Binding-site contacts:
Ligand atom C5 contacts residue LYS606 of chain 1.A at 4.1 Å.
Ligand atom C7 contacts residue ASN528 of chain 1.A at 3.3 Å.
Ligand atom C1 contacts residue ASN528 of chain 1.A at 1.4 Å.
Ligand atom C8 contacts residue ALA653 of chain 1.A at 4.2 Å (hydrophobic).
Ligand atom C7 contacts residue ARG654 of chain 1.A at 4.5 Å.
Ligand atom O5 contacts residue GLY607 of chain 1.A at 3.7 Å.
Ligand atom C1 contacts residue GLY607 of chain 1.A at 4.3 Å.
Ligand atom C1 contacts residue LYS606 of chain 1.A at 4.4 Å.
Ligand atom C8 contacts residue ARG654 of chain 1.A at 3.1 Å.
Ligand atom N2 contacts residue ASN528 of chain 1.A at 3.0 Å (h-bond).
Ligand atom O7 contacts residue ALA653 of chain 1.A at 3.5 Å.
Ligand atom C5 contacts residue GLY607 of chain 1.A at 3.9 Å.
Ligand atom C7 contacts residue ALA653 of chain 1.A at 4.2 Å (hydrophobic).
Ligand atom C8 contacts residue TYR627 of chain 1.A at 4.4 Å (hydrophobic).
Ligand atom N2 contacts residue THR527 of chain 1.A at 3.9 Å.
Ligand atom O5 contacts residue LYS606 of chain 1.A at 3.4 Å (salt-bridge).
Ligand atom C8 contacts residue THR527 of chain 1.A at 3.7 Å.
Ligand atom C6 contacts residue GLY607 of chain 1.A at 3.7 Å.
Ligand atom C6 contacts residue LYS606 of chain 1.A at 3.8 Å.
Ligand atom N2 contacts residue TYR627 of chain 1.A at 4.4 Å.
Ligand atom C7 contacts residue TYR627 of chain 1.A at 4.4 Å (hydrophobic).
Ligand atom C5 contacts residue TYR627 of chain 1.A at 3.6 Å (hydrophobic).
Ligand atom C1 contacts residue TYR627 of chain 1.A at 3.9 Å (hydrophobic).
Ligand atom C8 contacts residue TYR608 of chain 1.A at 3.8 Å (hydrophobic).
Ligand atom C3 contacts residue TYR627 of chain 1.A at 3.5 Å (hydrophobic).
Ligand atom C4 contacts residue ASN528 of chain 1.A at 4.2 Å.
Ligand atom C8 contacts residue ASN528 of chain 1.A at 4.5 Å.
Ligand atom C4 contacts residue TYR627 of chain 1.A at 4.0 Å (hydrophobic).
Ligand atom O7 contacts residue TYR627 of chain 1.A at 3.9 Å.
Ligand atom C2 contacts residue TYR627 of chain 1.A at 4.2 Å (hydrophobic).
Ligand atom C2 contacts residue ASN528 of chain 1.A at 2.5 Å.
Ligand atom C7 contacts residue THR527 of chain 1.A at 4.0 Å.
Ligand atom C3 contacts residue ASN528 of chain 1.A at 3.8 Å.
Ligand atom C4 contacts residue LYS606 of chain 1.A at 4.5 Å.
Ligand atom O7 contacts residue ASN528 of chain 1.A at 3.1 Å (h-bond).
Ligand atom O6 contacts residue LYS606 of chain 1.A at 2.7 Å (salt-bridge).
Ligand atom O5 contacts residue ASN528 of chain 1.A at 2.4 Å (h-bond).
Ligand atom C5 contacts residue ASN528 of chain 1.A at 3.6 Å.
Ligand atom O5 contacts residue TYR627 of chain 1.A at 4.3 Å.
Ligand atom O4 contacts residue TYR627 of chain 1.A at 4.0 Å.

The protein below binds the small molecule below.
Small molecule (SMILES): CC(=O)N[C@H]1[C@H](O[C@H]2[C@H](O)[C@@H](NC(C)=O)CO[C@@H]2CO)O[C@H](CO)[C@@H](O)[C@@H]1O

Sequence of chain 1.A:
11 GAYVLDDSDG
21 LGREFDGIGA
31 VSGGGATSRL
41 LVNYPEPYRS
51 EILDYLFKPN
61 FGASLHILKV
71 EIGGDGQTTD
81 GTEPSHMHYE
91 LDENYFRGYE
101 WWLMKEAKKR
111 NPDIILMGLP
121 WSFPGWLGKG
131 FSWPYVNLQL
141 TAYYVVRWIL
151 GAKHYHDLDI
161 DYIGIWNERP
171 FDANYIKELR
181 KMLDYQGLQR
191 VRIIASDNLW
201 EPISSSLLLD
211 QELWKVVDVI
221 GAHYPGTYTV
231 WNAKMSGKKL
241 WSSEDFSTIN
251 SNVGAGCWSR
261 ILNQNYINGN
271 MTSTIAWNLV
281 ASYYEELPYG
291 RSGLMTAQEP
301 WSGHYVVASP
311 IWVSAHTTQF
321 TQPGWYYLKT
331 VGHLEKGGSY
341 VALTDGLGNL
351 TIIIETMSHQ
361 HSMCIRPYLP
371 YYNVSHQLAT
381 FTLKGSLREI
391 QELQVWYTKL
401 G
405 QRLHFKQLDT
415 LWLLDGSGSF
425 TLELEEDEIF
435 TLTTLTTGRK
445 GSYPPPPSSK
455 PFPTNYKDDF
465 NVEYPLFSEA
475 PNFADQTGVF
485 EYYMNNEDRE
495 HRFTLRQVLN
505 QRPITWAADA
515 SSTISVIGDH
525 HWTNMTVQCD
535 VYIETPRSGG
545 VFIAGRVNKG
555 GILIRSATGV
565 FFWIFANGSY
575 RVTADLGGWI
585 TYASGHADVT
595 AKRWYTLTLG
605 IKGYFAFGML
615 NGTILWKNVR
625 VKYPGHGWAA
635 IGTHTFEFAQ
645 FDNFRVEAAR